The small molecule below binds the protein below.
Small molecule (SMILES): CC(=O)N[C@@H]1[C@@H](O)[C@H](O)[C@@H](CO)O[C@H]1O

Sequence of chain 1.C:
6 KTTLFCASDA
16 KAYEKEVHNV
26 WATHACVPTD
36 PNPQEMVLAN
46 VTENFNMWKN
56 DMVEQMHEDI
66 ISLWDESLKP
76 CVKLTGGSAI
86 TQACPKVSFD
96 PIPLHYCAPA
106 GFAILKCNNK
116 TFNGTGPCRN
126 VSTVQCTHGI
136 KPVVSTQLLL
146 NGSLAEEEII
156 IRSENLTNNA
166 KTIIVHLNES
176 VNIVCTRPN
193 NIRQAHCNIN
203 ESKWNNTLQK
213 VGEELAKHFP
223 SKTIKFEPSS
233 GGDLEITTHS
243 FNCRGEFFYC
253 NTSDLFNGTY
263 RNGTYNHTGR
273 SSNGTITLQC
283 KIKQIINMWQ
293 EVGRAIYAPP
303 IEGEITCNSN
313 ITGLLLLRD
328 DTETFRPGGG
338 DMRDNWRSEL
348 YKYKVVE

Binding-site contacts:
Ligand atom C5 contacts residue LYS212 of chain 1.C at 3.5 Å.
Ligand atom O5 contacts residue LYS212 of chain 1.C at 4.4 Å.
Ligand atom O6 contacts residue GLU153 of chain 1.C at 3.6 Å.
Ligand atom O5 contacts residue GLU152 of chain 1.C at 4.4 Å.
Ligand atom N2 contacts residue GLU174 of chain 1.C at 3.0 Å (salt-bridge).
Ligand atom C1 contacts residue LYS212 of chain 1.C at 4.5 Å.
Ligand atom O5 contacts residue ASN173 of chain 1.C at 2.4 Å (h-bond).
Ligand atom O6 contacts residue GLU216 of chain 1.C at 3.6 Å (salt-bridge).
Ligand atom C6 contacts residue GLU216 of chain 1.C at 4.1 Å.
Ligand atom O6 contacts residue ILE154 of chain 1.C at 3.4 Å (h-bond).
Ligand atom C8 contacts residue ASN173 of chain 1.C at 3.6 Å.
Ligand atom O3 contacts residue LYS212 of chain 1.C at 4.2 Å.
Ligand atom C1 contacts residue GLU152 of chain 1.C at 4.4 Å.
Ligand atom O7 contacts residue ASN173 of chain 1.C at 4.3 Å.
Ligand atom C2 contacts residue GLU174 of chain 1.C at 3.9 Å.
Ligand atom C3 contacts residue LYS212 of chain 1.C at 3.5 Å.
Ligand atom C2 contacts residue GLU152 of chain 1.C at 4.3 Å.
Ligand atom C6 contacts residue LYS212 of chain 1.C at 4.3 Å.
Ligand atom C1 contacts residue GLU153 of chain 1.C at 4.1 Å.
Ligand atom C6 contacts residue GLU153 of chain 1.C at 4.1 Å.
Ligand atom C5 contacts residue ASN173 of chain 1.C at 3.7 Å.
Ligand atom C2 contacts residue ASN173 of chain 1.C at 2.5 Å.
Ligand atom C1 contacts residue GLU174 of chain 1.C at 4.2 Å.
Ligand atom C7 contacts residue ASN173 of chain 1.C at 3.5 Å.
Ligand atom C3 contacts residue GLU174 of chain 1.C at 4.1 Å.
Ligand atom C5 contacts residue GLU153 of chain 1.C at 4.3 Å.
Ligand atom O5 contacts residue ILE154 of chain 1.C at 3.7 Å.
Ligand atom C1 contacts residue ASN173 of chain 1.C at 1.4 Å.
Ligand atom O4 contacts residue LYS212 of chain 1.C at 3.1 Å.
Ligand atom C7 contacts residue GLU174 of chain 1.C at 3.8 Å.
Ligand atom C8 contacts residue GLU151 of chain 1.C at 4.2 Å.
Ligand atom C4 contacts residue LYS212 of chain 1.C at 3.6 Å.
Ligand atom C1 contacts residue ILE154 of chain 1.C at 4.5 Å (hydrophobic).
Ligand atom O5 contacts residue GLU153 of chain 1.C at 3.6 Å.
Ligand atom C3 contacts residue ASN173 of chain 1.C at 3.8 Å.
Ligand atom C4 contacts residue GLU153 of chain 1.C at 4.5 Å.
Ligand atom C4 contacts residue ASN173 of chain 1.C at 4.2 Å.
Ligand atom N2 contacts residue ASN173 of chain 1.C at 2.9 Å (h-bond).
Ligand atom C8 contacts residue GLU152 of chain 1.C at 3.4 Å.
Ligand atom O7 contacts residue GLU174 of chain 1.C at 3.8 Å.